Binding-site contacts:
Ligand atom C2' contacts residue GLU273 of chain 1.A at 3.4 Å.
Ligand atom O2A contacts residue SER355 of chain 1.A at 3.7 Å.
Ligand atom O1A contacts residue HIS350 of chain 1.A at 2.9 Å (h-bond).
Ligand atom N3 contacts residue TRP332 of chain 1.A at 3.5 Å.
Ligand atom C4 contacts residue ALA333 of chain 1.A at 3.7 Å (hydrophobic).
Ligand atom O2A contacts residue GLY352 of chain 1.A at 3.4 Å.
Ligand atom C1' contacts residue GLU273 of chain 1.A at 3.6 Å.
Ligand atom C3' contacts residue GLU273 of chain 1.A at 3.7 Å.
Ligand atom C3C contacts residue GLU358 of chain 1.A at 3.6 Å.
Ligand atom C2 contacts residue TRP332 of chain 1.A at 3.3 Å (hydrophobic).
Ligand atom C4' contacts residue HIS22 of chain 1.A at 3.7 Å.
Ligand atom O2B contacts residue SER272 of chain 1.A at 2.9 Å (h-bond).
Ligand atom O4C contacts residue TYR20 of chain 1.A at 3.1 Å.
Ligand atom O3' contacts residue GLU273 of chain 1.A at 3.0 Å (salt-bridge).
Ligand atom O6' contacts residue HIS22 of chain 1.A at 3.2 Å.
Ligand atom O2C contacts residue GLN335 of chain 1.A at 3.5 Å (h-bond).
Ligand atom O4 contacts residue ALA333 of chain 1.A at 3.4 Å (h-bond).
Ligand atom C2 contacts residue GLN335 of chain 1.A at 3.6 Å.
Ligand atom O3C contacts residue GLU358 of chain 1.A at 3.2 Å (salt-bridge).
Ligand atom C6' contacts residue ASN354 of chain 1.A at 3.7 Å.
Ligand atom C2C contacts residue GLN335 of chain 1.A at 3.7 Å.
Ligand atom O2' contacts residue GLN375 of chain 1.A at 3.2 Å (h-bond).
Ligand atom O1B contacts residue GLY21 of chain 1.A at 3.5 Å (h-bond).
Ligand atom O1B contacts residue GLU273 of chain 1.A at 3.5 Å (salt-bridge).
Ligand atom N3 contacts residue ALA333 of chain 1.A at 3.0 Å (h-bond).
Ligand atom O2 contacts residue TRP332 of chain 1.A at 3.6 Å.
Ligand atom O1B contacts residue SER272 of chain 1.A at 3.6 Å (h-bond).
Ligand atom O2C contacts residue GLU358 of chain 1.A at 2.7 Å (salt-bridge).
Ligand atom N3 contacts residue GLN335 of chain 1.A at 3.6 Å.
Ligand atom O2A contacts residue TRP353 of chain 1.A at 3.4 Å (h-bond).
Ligand atom N1 contacts residue TRP332 of chain 1.A at 3.6 Å.
Ligand atom O4' contacts residue HIS22 of chain 1.A at 3.4 Å (h-bond).
Ligand atom O1A contacts residue SER355 of chain 1.A at 3.7 Å.
Ligand atom O5C contacts residue ASN354 of chain 1.A at 3.3 Å.
Ligand atom C2C contacts residue GLU358 of chain 1.A at 3.6 Å.
Ligand atom C6 contacts residue TRP332 of chain 1.A at 3.6 Å (hydrophobic).
Ligand atom O2B contacts residue GLY271 of chain 1.A at 3.6 Å.
Ligand atom O6' contacts residue ASN354 of chain 1.A at 3.3 Å (h-bond).
Ligand atom C6 contacts residue GLN335 of chain 1.A at 3.7 Å.
Ligand atom O2A contacts residue ASN354 of chain 1.A at 3.1 Å (h-bond).

Sequence of chain 1.A:
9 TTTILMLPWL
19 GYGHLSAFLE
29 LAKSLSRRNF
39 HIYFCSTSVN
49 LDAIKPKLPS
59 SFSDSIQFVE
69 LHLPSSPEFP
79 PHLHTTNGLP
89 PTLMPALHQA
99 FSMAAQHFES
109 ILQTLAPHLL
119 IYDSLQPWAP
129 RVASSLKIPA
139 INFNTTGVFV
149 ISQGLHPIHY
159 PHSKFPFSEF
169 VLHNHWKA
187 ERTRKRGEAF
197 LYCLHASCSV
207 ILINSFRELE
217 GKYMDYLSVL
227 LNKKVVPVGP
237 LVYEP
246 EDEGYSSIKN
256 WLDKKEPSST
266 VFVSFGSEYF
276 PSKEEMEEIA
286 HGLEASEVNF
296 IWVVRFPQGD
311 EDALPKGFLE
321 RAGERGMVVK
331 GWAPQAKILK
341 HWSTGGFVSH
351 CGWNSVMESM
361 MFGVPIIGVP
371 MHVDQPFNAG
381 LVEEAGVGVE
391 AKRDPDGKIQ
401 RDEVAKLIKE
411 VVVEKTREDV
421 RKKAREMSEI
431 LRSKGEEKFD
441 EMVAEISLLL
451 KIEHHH

A small-molecule ligand and the protein it binds are described below.
Small molecule (SMILES): O=c1ccn([C@@H]2O[C@H](CO[P](=O)(O)O[P](=O)(O)O[C@H]3O[C@H](CO)[C@@H](O)[C@H](O)[C@H]3O)[C@@H](O)[C@H]2O)c(=O)[nH]1